This small molecule binds to this protein.
Small molecule (SMILES): CC(=O)N[C@H]1[C@H](O[C@H]2[C@H](O)[C@@H](NC(C)=O)CO[C@@H]2CO)O[C@H](CO)[C@@H](O)[C@@H]1O

Sequence of chain 1.A:
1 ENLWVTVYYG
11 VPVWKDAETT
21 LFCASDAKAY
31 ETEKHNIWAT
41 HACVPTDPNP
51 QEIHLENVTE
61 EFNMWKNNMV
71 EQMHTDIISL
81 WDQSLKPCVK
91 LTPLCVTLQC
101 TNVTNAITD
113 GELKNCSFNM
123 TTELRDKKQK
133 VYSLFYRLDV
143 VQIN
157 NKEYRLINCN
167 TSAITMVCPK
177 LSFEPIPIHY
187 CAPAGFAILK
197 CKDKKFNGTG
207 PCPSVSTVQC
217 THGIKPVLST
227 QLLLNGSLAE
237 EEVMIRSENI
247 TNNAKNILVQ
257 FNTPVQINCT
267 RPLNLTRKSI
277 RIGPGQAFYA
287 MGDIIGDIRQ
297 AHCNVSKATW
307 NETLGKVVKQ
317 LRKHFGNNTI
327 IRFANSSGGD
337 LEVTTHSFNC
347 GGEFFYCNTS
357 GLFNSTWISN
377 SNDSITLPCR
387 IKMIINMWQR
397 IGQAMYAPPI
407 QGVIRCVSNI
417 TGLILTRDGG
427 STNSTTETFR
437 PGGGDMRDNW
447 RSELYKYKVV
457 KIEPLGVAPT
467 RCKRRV

Binding-site contacts:
Ligand atom O7 contacts residue ASN102 of chain 1.A at 4.1 Å.
Ligand atom O6 contacts residue GLY113 of chain 1.A at 4.4 Å.
Ligand atom C2 contacts residue ASN102 of chain 1.A at 2.6 Å.
Ligand atom C4 contacts residue ILE107 of chain 1.A at 4.4 Å (hydrophobic).
Ligand atom O5 contacts residue ASN102 of chain 1.A at 2.3 Å (h-bond).
Ligand atom O5 contacts residue LYS116 of chain 1.A at 3.9 Å.
Ligand atom C5 contacts residue LYS116 of chain 1.A at 4.4 Å.
Ligand atom O5 contacts residue ILE107 of chain 1.A at 3.8 Å.
Ligand atom C5 contacts residue ASN102 of chain 1.A at 3.6 Å.
Ligand atom C5 contacts residue ILE107 of chain 1.A at 4.5 Å (hydrophobic).
Ligand atom C8 contacts residue ILE107 of chain 1.A at 4.4 Å (hydrophobic).
Ligand atom C1 contacts residue ILE107 of chain 1.A at 4.3 Å (hydrophobic).
Ligand atom C7 contacts residue ASN102 of chain 1.A at 3.2 Å.
Ligand atom C1 contacts residue LYS116 of chain 1.A at 3.5 Å.
Ligand atom C3 contacts residue ASN102 of chain 1.A at 3.9 Å.
Ligand atom C8 contacts residue ASN102 of chain 1.A at 3.4 Å.
Ligand atom N2 contacts residue ASN102 of chain 1.A at 2.5 Å (h-bond).
Ligand atom O6 contacts residue ARG139 of chain 1.A at 4.4 Å.
Ligand atom C4 contacts residue ASN102 of chain 1.A at 4.3 Å.
Ligand atom C6 contacts residue ARG139 of chain 1.A at 3.7 Å.
Ligand atom C1 contacts residue ASN102 of chain 1.A at 1.5 Å.
Ligand atom C6 contacts residue GLY113 of chain 1.A at 4.3 Å.
Ligand atom C2 contacts residue ILE107 of chain 1.A at 4.2 Å (hydrophobic).
Ligand atom O6 contacts residue ILE107 of chain 1.A at 3.9 Å.